Binding-site contacts:
Ligand atom C30 contacts residue ALA24 of chain 1.A at 3.5 Å (hydrophobic).
Ligand atom C6 contacts residue CYS90 of chain 1.A at 3.8 Å (hydrophobic).
Ligand atom C31 contacts residue THR20 of chain 1.A at 3.6 Å.
Ligand atom O21 contacts residue LYS41 of chain 1.A at 3.3 Å.
Ligand atom N15 contacts residue CYS90 of chain 1.A at 3.7 Å.
Ligand atom C34 contacts residue CYS71 of chain 1.A at 3.6 Å (hydrophobic).
Ligand atom C30 contacts residue VAL26 of chain 1.A at 3.8 Å (hydrophobic).
Ligand atom C12 contacts residue CYS90 of chain 1.A at 3.7 Å (hydrophobic).
Ligand atom N16 contacts residue TYR89 of chain 1.A at 3.7 Å.
Ligand atom C14 contacts residue LEU140 of chain 1.A at 3.7 Å (hydrophobic).
Ligand atom N3 contacts residue ILE18 of chain 1.A at 3.6 Å (h-bond).
Ligand atom C27 contacts residue ASP151 of chain 1.A at 3.0 Å.
Ligand atom C24 contacts residue ILE150 of chain 1.A at 3.8 Å (hydrophobic).
Ligand atom C34 contacts residue LEU140 of chain 1.A at 3.9 Å (hydrophobic).
Ligand atom C28 contacts residue VAL26 of chain 1.A at 3.8 Å (hydrophobic).
Ligand atom C13 contacts residue LEU140 of chain 1.A at 3.4 Å (hydrophobic).
Ligand atom C31 contacts residue GLY19 of chain 1.A at 3.6 Å.
Ligand atom C8 contacts residue PRO91 of chain 1.A at 3.6 Å (hydrophobic).
Ligand atom N16 contacts residue GLU88 of chain 1.A at 3.6 Å.
Ligand atom C29 contacts residue VAL26 of chain 1.A at 3.6 Å (hydrophobic).
Ligand atom C4 contacts residue ILE18 of chain 1.A at 3.7 Å (hydrophobic).
Ligand atom C11 contacts residue ILE18 of chain 1.A at 3.2 Å (hydrophobic).
Ligand atom C31 contacts residue GLY21 of chain 1.A at 3.6 Å.
Ligand atom N15 contacts residue ALA39 of chain 1.A at 3.4 Å.
Ligand atom C35 contacts residue LEU87 of chain 1.A at 3.9 Å (hydrophobic).
Ligand atom S7 contacts residue GLY93 of chain 1.A at 3.7 Å.
Ligand atom N16 contacts residue CYS90 of chain 1.A at 3.1 Å (h-bond).
Ligand atom S7 contacts residue PRO91 of chain 1.A at 3.4 Å (h-bond).
Ligand atom N15 contacts residue GLU88 of chain 1.A at 2.9 Å (salt-bridge).
Ligand atom C11 contacts residue GLY19 of chain 1.A at 3.8 Å.
Ligand atom N25 contacts residue ASP151 of chain 1.A at 3.9 Å.
Ligand atom C1 contacts residue CYS90 of chain 1.A at 3.8 Å (hydrophobic).
Ligand atom C27 contacts residue ASN138 of chain 1.A at 3.2 Å.
Ligand atom C12 contacts residue LEU140 of chain 1.A at 3.7 Å (hydrophobic).
Ligand atom C34 contacts residue ILE150 of chain 1.A at 3.6 Å (hydrophobic).
Ligand atom N16 contacts residue ALA39 of chain 1.A at 3.8 Å.
Ligand atom S7 contacts residue CYS90 of chain 1.A at 3.0 Å (h-bond).
Ligand atom C17 contacts residue LEU140 of chain 1.A at 3.7 Å (hydrophobic).
Ligand atom N10 contacts residue CYS90 of chain 1.A at 2.9 Å (h-bond).
Ligand atom N5 contacts residue ILE18 of chain 1.A at 3.8 Å.

The small molecule below binds the protein below.
Small molecule (SMILES): Cc1nc(Nc2n[nH]c3c2CN(C(=O)N[C@H](CN(C)C)c2ccccc2)C3(C)C)c2sccc2n1

Sequence of chain 1.A:
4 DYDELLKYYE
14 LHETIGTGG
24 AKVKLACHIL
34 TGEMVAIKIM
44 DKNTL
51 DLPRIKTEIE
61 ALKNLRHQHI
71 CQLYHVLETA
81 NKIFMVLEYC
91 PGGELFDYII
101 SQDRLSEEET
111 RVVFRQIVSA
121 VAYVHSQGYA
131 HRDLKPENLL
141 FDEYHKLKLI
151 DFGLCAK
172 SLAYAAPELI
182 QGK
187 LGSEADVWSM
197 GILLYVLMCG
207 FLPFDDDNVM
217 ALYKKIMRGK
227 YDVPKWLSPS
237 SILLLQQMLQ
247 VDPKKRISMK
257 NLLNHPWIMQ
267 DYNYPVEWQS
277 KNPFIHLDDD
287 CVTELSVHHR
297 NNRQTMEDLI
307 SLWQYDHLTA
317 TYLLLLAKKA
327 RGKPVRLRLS